Binding-site contacts:
Ligand atom C contacts residue LYS175 of chain 1.H at 3.4 Å.
Ligand atom O2P contacts residue GLY380 of chain 1.H at 3.3 Å.
Ligand atom O3P contacts residue GLY403 of chain 1.H at 2.9 Å (h-bond).
Ligand atom O7 contacts residue MG1 of chain 1.IB at 2.2 Å.
Ligand atom O7 contacts residue LYS175 of chain 1.H at 3.3 Å (salt-bridge).
Ligand atom O6 contacts residue LYS334 of chain 1.H at 2.8 Å (salt-bridge).
Ligand atom O2 contacts residue MG1 of chain 1.IB at 2.3 Å.
Ligand atom O7 contacts residue ASN123 of chain 1.G at 3.0 Å (h-bond).
Ligand atom O2P contacts residue GLY381 of chain 1.H at 2.9 Å (h-bond).
Ligand atom O7 contacts residue GLU204 of chain 1.H at 3.2 Å (salt-bridge).
Ligand atom C2 contacts residue MG1 of chain 1.IB at 2.9 Å.
Ligand atom O7 contacts residue ASP203 of chain 1.H at 3.0 Å (salt-bridge).
Ligand atom O3 contacts residue GLU204 of chain 1.H at 2.9 Å (salt-bridge).
Ligand atom O6 contacts residue GLU60 of chain 1.G at 3.4 Å (salt-bridge).
Ligand atom O3 contacts residue MG1 of chain 1.IB at 2.2 Å.
Ligand atom O2 contacts residue ASP203 of chain 1.H at 3.4 Å (salt-bridge).
Ligand atom O2P contacts residue THR65 of chain 1.G at 3.4 Å (h-bond).
Ligand atom O2P contacts residue TRP66 of chain 1.G at 3.2 Å.
Ligand atom P1 contacts residue THR65 of chain 1.G at 3.4 Å.
Ligand atom O1P contacts residue GLY404 of chain 1.H at 2.9 Å (h-bond).
Ligand atom O1P contacts residue LYS175 of chain 1.H at 3.3 Å.
Ligand atom O3 contacts residue KCX201 of chain 1.H at 2.6 Å (h-bond).
Ligand atom O2 contacts residue KCX201 of chain 1.H at 3.1 Å (h-bond).
Ligand atom O7 contacts residue LYS177 of chain 1.H at 2.7 Å (salt-bridge).
Ligand atom C3 contacts residue KCX201 of chain 1.H at 3.0 Å.
Ligand atom O4P contacts residue ARG295 of chain 1.H at 2.8 Å (salt-bridge).
Ligand atom O2 contacts residue LYS175 of chain 1.H at 3.1 Å (salt-bridge).
Ligand atom O2P contacts residue LYS334 of chain 1.H at 2.8 Å (salt-bridge).
Ligand atom C contacts residue MG1 of chain 1.IB at 2.9 Å.
Ligand atom O3 contacts residue HIS294 of chain 1.H at 2.8 Å (h-bond).
Ligand atom O4 contacts residue SER379 of chain 1.H at 2.8 Å (h-bond).
Ligand atom O1 contacts residue LYS175 of chain 1.H at 3.2 Å (salt-bridge).
Ligand atom O5 contacts residue LEU335 of chain 1.H at 3.2 Å.
Ligand atom O6P contacts residue ARG295 of chain 1.H at 2.9 Å (salt-bridge).
Ligand atom O5P contacts residue HIS327 of chain 1.H at 2.7 Å (h-bond).
Ligand atom O2 contacts residue THR173 of chain 1.H at 2.9 Å (h-bond).
Ligand atom C3 contacts residue MG1 of chain 1.IB at 3.0 Å.
Ligand atom O5P contacts residue SER379 of chain 1.H at 3.5 Å (h-bond).
Ligand atom O4 contacts residue GLY380 of chain 1.H at 3.4 Å.
Ligand atom O1P contacts residue THR65 of chain 1.G at 2.6 Å (h-bond).

This protein binds this small molecule.
Small molecule (SMILES): O=C(O)[C@@](O)(COP(=O)(O)O)[C@H](O)[C@H](O)COP(=O)(O)O

Sequence of chain 1.G:
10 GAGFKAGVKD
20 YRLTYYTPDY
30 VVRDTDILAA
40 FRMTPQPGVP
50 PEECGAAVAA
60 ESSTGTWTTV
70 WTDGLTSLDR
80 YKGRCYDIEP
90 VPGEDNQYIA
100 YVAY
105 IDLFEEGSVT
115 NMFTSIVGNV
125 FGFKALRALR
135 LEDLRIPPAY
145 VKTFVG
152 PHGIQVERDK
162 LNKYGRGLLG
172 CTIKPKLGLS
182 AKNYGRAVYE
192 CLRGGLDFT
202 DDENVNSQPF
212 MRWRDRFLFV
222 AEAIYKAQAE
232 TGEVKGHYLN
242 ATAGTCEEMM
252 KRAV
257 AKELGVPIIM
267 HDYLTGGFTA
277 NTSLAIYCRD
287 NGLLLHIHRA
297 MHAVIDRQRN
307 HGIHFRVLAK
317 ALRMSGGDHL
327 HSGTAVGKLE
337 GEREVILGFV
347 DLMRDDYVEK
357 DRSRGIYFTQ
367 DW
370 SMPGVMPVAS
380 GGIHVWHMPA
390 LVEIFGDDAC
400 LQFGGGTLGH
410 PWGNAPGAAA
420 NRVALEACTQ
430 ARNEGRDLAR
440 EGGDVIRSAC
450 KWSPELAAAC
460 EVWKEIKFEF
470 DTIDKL

Sequence of chain 1.H:
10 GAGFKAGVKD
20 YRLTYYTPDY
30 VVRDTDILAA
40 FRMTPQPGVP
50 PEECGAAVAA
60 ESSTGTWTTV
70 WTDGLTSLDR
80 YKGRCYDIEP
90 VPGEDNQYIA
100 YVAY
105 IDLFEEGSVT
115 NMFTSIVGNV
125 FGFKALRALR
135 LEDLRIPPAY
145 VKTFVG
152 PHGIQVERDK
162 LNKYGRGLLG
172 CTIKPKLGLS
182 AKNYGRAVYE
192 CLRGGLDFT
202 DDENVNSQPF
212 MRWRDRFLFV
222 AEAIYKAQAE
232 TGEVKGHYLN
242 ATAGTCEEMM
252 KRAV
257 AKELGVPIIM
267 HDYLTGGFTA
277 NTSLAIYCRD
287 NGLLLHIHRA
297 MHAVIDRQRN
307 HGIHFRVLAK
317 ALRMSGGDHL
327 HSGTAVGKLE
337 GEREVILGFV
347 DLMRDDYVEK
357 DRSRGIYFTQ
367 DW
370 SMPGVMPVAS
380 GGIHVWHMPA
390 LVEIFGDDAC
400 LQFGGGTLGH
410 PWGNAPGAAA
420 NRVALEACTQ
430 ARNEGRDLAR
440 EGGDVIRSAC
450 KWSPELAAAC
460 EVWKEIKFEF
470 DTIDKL